The protein below binds the small molecule below.
Small molecule (SMILES): O=C(O)[C@@H]1O[C@H](O[C@H]2[C@@H](OS(=O)(=O)O)O[C@@H](O)[C@H](NS(=O)(=O)O)[C@H]2O)[C@@H](OS(=O)(=O)O)[C@H](O)[C@@H]1O

Binding-site contacts:
Ligand atom O4 contacts residue HIS155 of chain 37.F at 3.5 Å (h-bond).
Ligand atom C3 contacts residue ALA158 of chain 37.F at 4.0 Å (hydrophobic).
Ligand atom C6 contacts residue SER93 of chain 37.F at 4.0 Å.
Ligand atom O6B contacts residue LEU62 of chain 37.F at 4.0 Å.
Ligand atom C3 contacts residue LYS156 of chain 37.F at 4.0 Å.
Ligand atom O5 contacts residue LYS156 of chain 37.F at 3.4 Å.
Ligand atom O3 contacts residue LYS156 of chain 37.F at 3.0 Å.
Ligand atom O6A contacts residue HIS94 of chain 37.F at 3.2 Å (h-bond).
Ligand atom C3 contacts residue ARG157 of chain 37.F at 3.7 Å.
Ligand atom OAF contacts residue ARG157 of chain 37.F at 2.8 Å (salt-bridge).
Ligand atom OAH contacts residue ARG157 of chain 37.F at 3.1 Å (salt-bridge).
Ligand atom O3 contacts residue ARG157 of chain 37.F at 3.3 Å (salt-bridge).
Ligand atom C5 contacts residue LEU62 of chain 37.F at 3.8 Å (hydrophobic).
Ligand atom O5 contacts residue HIS155 of chain 37.F at 3.6 Å.
Ligand atom OAH contacts residue THR4 of chain 37.F at 3.7 Å.
Ligand atom C6 contacts residue HIS155 of chain 37.F at 3.4 Å.
Ligand atom OAH contacts residue LEU2 of chain 37.F at 2.8 Å (h-bond).
Ligand atom O4 contacts residue LYS156 of chain 37.F at 3.5 Å.
Ligand atom O4 contacts residue SER93 of chain 37.F at 3.0 Å (h-bond).
Ligand atom OAF contacts residue ALA158 of chain 37.F at 3.3 Å.
Ligand atom SAG contacts residue THR4 of chain 37.F at 3.9 Å.
Ligand atom O6A contacts residue SER93 of chain 37.F at 3.2 Å.
Ligand atom OAF contacts residue THR4 of chain 37.F at 2.9 Å (h-bond).
Ligand atom C4 contacts residue LYS156 of chain 37.F at 4.0 Å.
Ligand atom OBI contacts residue LYS156 of chain 37.F at 4.0 Å.
Ligand atom O5 contacts residue ARG157 of chain 37.F at 3.8 Å.
Ligand atom C2 contacts residue ALA158 of chain 37.F at 3.7 Å (hydrophobic).
Ligand atom C6 contacts residue LEU62 of chain 37.F at 3.5 Å (hydrophobic).
Ligand atom SAG contacts residue ARG157 of chain 37.F at 3.6 Å (salt-bridge).
Ligand atom C6 contacts residue HIS94 of chain 37.F at 3.9 Å.
Ligand atom O5B contacts residue LYS156 of chain 37.F at 3.3 Å.
Ligand atom O6A contacts residue HIS155 of chain 37.F at 3.8 Å.
Ligand atom O3 contacts residue ALA158 of chain 37.F at 3.0 Å (h-bond).
Ligand atom O6B contacts residue LYS156 of chain 37.F at 3.3 Å.
Ligand atom O6B contacts residue HIS155 of chain 37.F at 3.3 Å (h-bond).
Ligand atom O6A contacts residue LEU62 of chain 37.F at 3.4 Å.
Ligand atom O6B contacts residue ARG157 of chain 37.F at 3.3 Å (salt-bridge).
Ligand atom O6B contacts residue HIS94 of chain 37.F at 4.0 Å.
Ligand atom C5 contacts residue HIS155 of chain 37.F at 4.0 Å.
Ligand atom OAH contacts residue ASP3 of chain 37.F at 4.0 Å.

Sequence of chain 37.F:
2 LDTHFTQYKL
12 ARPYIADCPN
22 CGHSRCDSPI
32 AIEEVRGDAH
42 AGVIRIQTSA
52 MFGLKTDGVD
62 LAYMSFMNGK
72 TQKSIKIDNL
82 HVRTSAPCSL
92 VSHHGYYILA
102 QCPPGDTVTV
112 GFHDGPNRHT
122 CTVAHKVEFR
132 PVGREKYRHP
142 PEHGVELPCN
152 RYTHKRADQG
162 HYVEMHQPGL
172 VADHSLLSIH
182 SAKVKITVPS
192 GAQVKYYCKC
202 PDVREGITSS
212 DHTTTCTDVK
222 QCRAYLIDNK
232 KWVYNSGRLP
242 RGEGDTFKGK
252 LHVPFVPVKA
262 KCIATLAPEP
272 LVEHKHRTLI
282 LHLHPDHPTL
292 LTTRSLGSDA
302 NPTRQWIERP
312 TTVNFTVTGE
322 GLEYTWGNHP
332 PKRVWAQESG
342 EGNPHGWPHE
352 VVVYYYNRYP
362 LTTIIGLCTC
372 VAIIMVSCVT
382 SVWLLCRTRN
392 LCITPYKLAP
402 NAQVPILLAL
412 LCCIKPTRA